Sequence of chain 2.C:
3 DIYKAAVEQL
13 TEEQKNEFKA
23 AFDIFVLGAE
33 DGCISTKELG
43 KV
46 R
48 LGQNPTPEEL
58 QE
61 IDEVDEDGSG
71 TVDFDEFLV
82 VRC

Sequence of chain 3.D:
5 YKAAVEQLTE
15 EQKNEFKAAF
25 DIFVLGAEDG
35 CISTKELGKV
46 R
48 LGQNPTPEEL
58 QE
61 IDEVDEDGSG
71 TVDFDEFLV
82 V

Binding-site contacts:
Ligand atom C15 contacts residue PHE20 of chain 3.D at 4.2 Å (hydrophobic).
Ligand atom C18 contacts residue PHE20 of chain 3.D at 4.2 Å (hydrophobic).
Ligand atom C23 contacts residue CD1 of chain 2.Z at 3.2 Å.
Ligand atom C20 contacts residue TYR5 of chain 2.B at 4.1 Å (hydrophobic).
Ligand atom C14 contacts residue TYR5 of chain 2.B at 3.8 Å (hydrophobic).
Ligand atom C21 contacts residue VAL9 of chain 3.D at 4.4 Å (hydrophobic).
Ligand atom C21 contacts residue LYS17 of chain 3.D at 3.9 Å.
Ligand atom O4 contacts residue CD1 of chain 2.Z at 2.6 Å.
Ligand atom C22 contacts residue CD1 of chain 2.Z at 3.9 Å.
Ligand atom C24 contacts residue VAL9 of chain 3.D at 4.3 Å (hydrophobic).
Ligand atom O2 contacts residue VAL82 of chain 3.C at 4.3 Å.
Ligand atom C16 contacts residue LYS17 of chain 3.D at 4.0 Å.
Ligand atom C15 contacts residue LYS17 of chain 3.D at 4.4 Å.
Ligand atom O3 contacts residue LYS17 of chain 3.D at 3.6 Å.
Ligand atom C2 contacts residue LYS21 of chain 3.D at 4.0 Å.
Ligand atom C7 contacts residue LYS21 of chain 3.D at 3.7 Å.
Ligand atom C6 contacts residue VAL82 of chain 3.C at 3.7 Å (hydrophobic).
Ligand atom C20 contacts residue ALA8 of chain 2.B at 4.2 Å (hydrophobic).
Ligand atom C19 contacts residue VAL9 of chain 3.D at 4.4 Å (hydrophobic).
Ligand atom O3 contacts residue CD1 of chain 2.Z at 3.9 Å.
Ligand atom C18 contacts residue TYR5 of chain 2.B at 3.7 Å (hydrophobic).
Ligand atom O4 contacts residue GLU59 of chain 2.C at 2.9 Å (salt-bridge).
Ligand atom C5 contacts residue VAL82 of chain 3.C at 3.5 Å (hydrophobic).
Ligand atom C18 contacts residue VAL82 of chain 3.C at 4.1 Å (hydrophobic).
Ligand atom C8 contacts residue LYS21 of chain 3.D at 3.8 Å.
Ligand atom C9 contacts residue PHE20 of chain 3.D at 3.9 Å (hydrophobic).
Ligand atom C3 contacts residue PHE24 of chain 3.D at 3.8 Å (hydrophobic).
Ligand atom C7 contacts residue PHE20 of chain 3.D at 3.9 Å (hydrophobic).
Ligand atom O2 contacts residue PHE24 of chain 3.D at 4.1 Å.
Ligand atom C1 contacts residue VAL82 of chain 3.C at 3.8 Å (hydrophobic).
Ligand atom C4 contacts residue TYR5 of chain 2.B at 4.2 Å (hydrophobic).
Ligand atom O4 contacts residue GLU10 of chain 3.D at 3.9 Å.
Ligand atom C8 contacts residue PHE20 of chain 3.D at 3.7 Å (hydrophobic).
Ligand atom C5 contacts residue TYR5 of chain 2.B at 3.5 Å (hydrophobic).
Ligand atom C1 contacts residue PHE24 of chain 3.D at 3.7 Å (hydrophobic).
Ligand atom C4 contacts residue VAL82 of chain 3.C at 4.4 Å (hydrophobic).
Ligand atom O3 contacts residue GLU59 of chain 2.C at 3.8 Å.
Ligand atom C7 contacts residue PHE24 of chain 3.D at 3.7 Å (hydrophobic).
Ligand atom C23 contacts residue GLU59 of chain 2.C at 3.7 Å.
Ligand atom C2 contacts residue PHE24 of chain 3.D at 3.6 Å (hydrophobic).

Sequence of chain 2.B:
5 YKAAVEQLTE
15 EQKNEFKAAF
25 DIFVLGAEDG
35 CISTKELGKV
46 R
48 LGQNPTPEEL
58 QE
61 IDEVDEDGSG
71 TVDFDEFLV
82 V

A protein and the small-molecule ligand that binds it are described below.
Small molecule (SMILES): C[C@H](CCC(=O)O)[C@H]1CC[C@H]2[C@@H]3CC[C@@H]4C[C@H](O)CC[C@]4(C)[C@H]3C[C@H](O)[C@]12C

Sequence of chain 3.C:
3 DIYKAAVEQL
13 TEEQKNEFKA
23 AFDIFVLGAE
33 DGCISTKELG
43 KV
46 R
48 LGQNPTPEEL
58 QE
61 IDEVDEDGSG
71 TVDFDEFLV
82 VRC